A protein and the small-molecule ligand that binds it are described below.
Small molecule (SMILES): CC(=O)N[C@H]1[C@H](O[C@H]2[C@H](O)[C@@H](NC(C)=O)CO[C@@H]2CO)O[C@H](CO)[C@@H](O)[C@@H]1O

Sequence of chain 1.B:
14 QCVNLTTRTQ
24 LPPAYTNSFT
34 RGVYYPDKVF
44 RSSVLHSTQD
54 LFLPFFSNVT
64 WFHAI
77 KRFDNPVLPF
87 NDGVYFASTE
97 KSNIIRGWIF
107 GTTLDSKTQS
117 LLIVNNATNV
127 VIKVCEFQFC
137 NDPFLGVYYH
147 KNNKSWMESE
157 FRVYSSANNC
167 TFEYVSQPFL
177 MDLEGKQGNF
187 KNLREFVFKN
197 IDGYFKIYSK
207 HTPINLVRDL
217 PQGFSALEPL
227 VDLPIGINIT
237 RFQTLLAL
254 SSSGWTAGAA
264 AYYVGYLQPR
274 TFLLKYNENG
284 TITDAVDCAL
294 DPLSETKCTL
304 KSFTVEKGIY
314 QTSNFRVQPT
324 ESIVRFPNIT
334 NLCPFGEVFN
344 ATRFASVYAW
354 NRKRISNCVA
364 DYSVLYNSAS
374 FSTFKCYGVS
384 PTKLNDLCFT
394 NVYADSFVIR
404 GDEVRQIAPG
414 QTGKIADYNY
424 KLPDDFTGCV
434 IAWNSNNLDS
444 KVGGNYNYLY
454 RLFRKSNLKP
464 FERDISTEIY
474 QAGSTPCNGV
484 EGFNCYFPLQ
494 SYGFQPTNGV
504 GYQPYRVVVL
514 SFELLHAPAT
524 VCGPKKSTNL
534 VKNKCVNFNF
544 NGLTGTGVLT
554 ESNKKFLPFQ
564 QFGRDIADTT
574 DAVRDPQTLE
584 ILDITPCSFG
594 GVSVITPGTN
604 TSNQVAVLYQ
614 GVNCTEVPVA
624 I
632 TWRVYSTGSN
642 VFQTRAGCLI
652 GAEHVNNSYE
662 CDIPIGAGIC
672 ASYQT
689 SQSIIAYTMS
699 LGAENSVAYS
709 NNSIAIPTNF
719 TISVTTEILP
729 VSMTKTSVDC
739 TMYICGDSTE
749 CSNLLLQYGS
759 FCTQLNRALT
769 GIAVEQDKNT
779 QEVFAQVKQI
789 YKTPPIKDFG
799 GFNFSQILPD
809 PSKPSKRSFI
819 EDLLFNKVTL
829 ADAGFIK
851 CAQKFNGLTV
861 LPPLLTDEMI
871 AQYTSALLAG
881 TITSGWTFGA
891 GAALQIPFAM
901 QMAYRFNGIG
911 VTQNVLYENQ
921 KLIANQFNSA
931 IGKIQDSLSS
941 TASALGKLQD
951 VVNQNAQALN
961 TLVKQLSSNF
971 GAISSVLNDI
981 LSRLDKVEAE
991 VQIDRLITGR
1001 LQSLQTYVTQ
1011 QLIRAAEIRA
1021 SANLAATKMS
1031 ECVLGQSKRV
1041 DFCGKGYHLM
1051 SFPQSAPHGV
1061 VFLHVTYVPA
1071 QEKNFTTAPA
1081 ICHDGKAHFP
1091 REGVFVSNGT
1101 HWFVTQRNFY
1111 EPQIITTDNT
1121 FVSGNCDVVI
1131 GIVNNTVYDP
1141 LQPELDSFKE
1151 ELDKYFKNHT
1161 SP

Binding-site contacts:
Ligand atom C6 contacts residue ASN137 of chain 1.B at 3.5 Å.
Ligand atom O6 contacts residue ASN137 of chain 1.B at 3.4 Å (h-bond).
Ligand atom O5 contacts residue ASN17 of chain 1.B at 2.9 Å (h-bond).
Ligand atom C5 contacts residue ASN137 of chain 1.B at 3.1 Å.
Ligand atom O7 contacts residue ASN17 of chain 1.B at 3.9 Å.
Ligand atom C1 contacts residue ASN17 of chain 1.B at 2.0 Å.
Ligand atom C3 contacts residue ASN17 of chain 1.B at 4.4 Å.
Ligand atom C5 contacts residue ASN17 of chain 1.B at 4.2 Å.
Ligand atom N2 contacts residue ASN17 of chain 1.B at 3.3 Å (h-bond).
Ligand atom C2 contacts residue ASN17 of chain 1.B at 3.0 Å.
Ligand atom C4 contacts residue ASN137 of chain 1.B at 4.4 Å.
Ligand atom C7 contacts residue ASN17 of chain 1.B at 3.7 Å.
Ligand atom O7 contacts residue ASN137 of chain 1.B at 4.0 Å.
Ligand atom C1 contacts residue ASN137 of chain 1.B at 4.0 Å.
Ligand atom O5 contacts residue ASN137 of chain 1.B at 3.6 Å.